Binding-site contacts:
Ligand atom C8 contacts residue ILE281 of chain 3.H at 4.5 Å (hydrophobic).
Ligand atom C5 contacts residue ASN315 of chain 3.H at 3.7 Å.
Ligand atom C3 contacts residue ASN315 of chain 3.H at 3.8 Å.
Ligand atom O5 contacts residue VAL314 of chain 3.H at 3.8 Å.
Ligand atom C6 contacts residue ASN315 of chain 3.H at 4.5 Å.
Ligand atom C8 contacts residue ASN315 of chain 3.H at 3.5 Å.
Ligand atom C1 contacts residue ASN315 of chain 3.H at 1.4 Å.
Ligand atom O5 contacts residue THR313 of chain 3.H at 4.3 Å.
Ligand atom C6 contacts residue THR313 of chain 3.H at 4.5 Å.
Ligand atom O5 contacts residue ASN315 of chain 3.H at 2.4 Å (h-bond).
Ligand atom C2 contacts residue ASN315 of chain 3.H at 2.5 Å.
Ligand atom C4 contacts residue ASN315 of chain 3.H at 4.3 Å.
Ligand atom C7 contacts residue ASN315 of chain 3.H at 3.3 Å.
Ligand atom N2 contacts residue ASN315 of chain 3.H at 2.8 Å (h-bond).
Ligand atom C1 contacts residue VAL314 of chain 3.H at 4.4 Å (hydrophobic).
Ligand atom O7 contacts residue ASN315 of chain 3.H at 4.2 Å.

This small molecule binds to this protein.
Small molecule (SMILES): CC(=O)N[C@@H]1[C@@H](O)[C@H](O)[C@@H](CO)O[C@H]1O

Sequence of chain 3.H:
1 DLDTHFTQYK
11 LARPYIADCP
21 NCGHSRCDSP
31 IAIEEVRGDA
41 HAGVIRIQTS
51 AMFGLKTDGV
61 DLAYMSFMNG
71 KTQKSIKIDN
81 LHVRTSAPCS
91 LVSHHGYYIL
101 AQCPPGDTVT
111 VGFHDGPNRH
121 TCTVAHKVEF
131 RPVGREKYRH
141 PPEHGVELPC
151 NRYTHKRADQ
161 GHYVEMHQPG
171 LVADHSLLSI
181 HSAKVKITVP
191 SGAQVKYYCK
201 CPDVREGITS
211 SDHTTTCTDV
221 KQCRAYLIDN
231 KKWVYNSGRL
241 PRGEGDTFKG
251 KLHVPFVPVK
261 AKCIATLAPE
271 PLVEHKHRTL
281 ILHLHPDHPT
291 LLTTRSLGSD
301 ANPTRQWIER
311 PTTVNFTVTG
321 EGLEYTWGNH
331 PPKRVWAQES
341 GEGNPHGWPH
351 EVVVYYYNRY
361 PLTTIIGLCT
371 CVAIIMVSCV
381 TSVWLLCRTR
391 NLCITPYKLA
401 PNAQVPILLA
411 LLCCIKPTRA